Binding-site contacts:
Ligand atom O4 contacts residue PHE206 of chain 1.A at 3.6 Å.
Ligand atom C1 contacts residue ASP230 of chain 1.A at 3.8 Å.
Ligand atom O5 contacts residue ASN271 of chain 1.A at 2.4 Å (h-bond).
Ligand atom O6 contacts residue ASP295 of chain 1.A at 3.2 Å (salt-bridge).
Ligand atom C6 contacts residue SER443 of chain 1.A at 3.8 Å.
Ligand atom O6 contacts residue ASN444 of chain 1.A at 3.3 Å (h-bond).
Ligand atom C7 contacts residue SER232 of chain 1.A at 4.1 Å.
Ligand atom C3 contacts residue ASN271 of chain 1.A at 3.9 Å.
Ligand atom O3 contacts residue ASP230 of chain 1.A at 4.0 Å.
Ligand atom N2 contacts residue ASN444 of chain 1.A at 4.0 Å.
Ligand atom O7 contacts residue TYR446 of chain 1.A at 3.3 Å.
Ligand atom C8 contacts residue PHE445 of chain 1.A at 3.6 Å (hydrophobic).
Ligand atom C5 contacts residue ASN271 of chain 1.A at 3.6 Å.
Ligand atom C6 contacts residue HIS442 of chain 1.A at 3.5 Å.
Ligand atom C4 contacts residue ASN444 of chain 1.A at 4.1 Å.
Ligand atom C3 contacts residue ASN444 of chain 1.A at 3.8 Å.
Ligand atom C6 contacts residue LEU228 of chain 1.A at 3.8 Å (hydrophobic).
Ligand atom C1 contacts residue ASN271 of chain 1.A at 1.4 Å.
Ligand atom C7 contacts residue TYR446 of chain 1.A at 3.6 Å (hydrophobic).
Ligand atom O7 contacts residue PHE445 of chain 1.A at 3.0 Å (h-bond).
Ligand atom N2 contacts residue SER232 of chain 1.A at 3.8 Å.
Ligand atom C2 contacts residue ASN444 of chain 1.A at 3.3 Å.
Ligand atom O6 contacts residue HIS442 of chain 1.A at 2.7 Å (h-bond).
Ligand atom C8 contacts residue SER208 of chain 1.A at 3.2 Å.
Ligand atom O6 contacts residue SER443 of chain 1.A at 2.8 Å.
Ligand atom C8 contacts residue TYR269 of chain 1.A at 3.6 Å (hydrophobic).
Ligand atom C7 contacts residue ASP230 of chain 1.A at 4.0 Å.
Ligand atom C2 contacts residue ASP230 of chain 1.A at 3.5 Å.
Ligand atom C3 contacts residue ASP230 of chain 1.A at 3.3 Å.
Ligand atom O3 contacts residue SER443 of chain 1.A at 4.1 Å.
Ligand atom O5 contacts residue ASP295 of chain 1.A at 3.5 Å (salt-bridge).
Ligand atom C2 contacts residue ASN271 of chain 1.A at 2.6 Å.
Ligand atom N2 contacts residue ASP230 of chain 1.A at 3.0 Å (salt-bridge).
Ligand atom C7 contacts residue ASN271 of chain 1.A at 4.0 Å.
Ligand atom C7 contacts residue ASN444 of chain 1.A at 3.9 Å.
Ligand atom O7 contacts residue ASN444 of chain 1.A at 3.1 Å (h-bond).
Ligand atom O3 contacts residue ASN444 of chain 1.A at 3.5 Å (h-bond).
Ligand atom N2 contacts residue ASN271 of chain 1.A at 3.1 Å (h-bond).
Ligand atom O7 contacts residue LYS204 of chain 1.A at 3.1 Å (salt-bridge).
Ligand atom C8 contacts residue TYR446 of chain 1.A at 4.0 Å (hydrophobic).

Sequence of chain 1.A:
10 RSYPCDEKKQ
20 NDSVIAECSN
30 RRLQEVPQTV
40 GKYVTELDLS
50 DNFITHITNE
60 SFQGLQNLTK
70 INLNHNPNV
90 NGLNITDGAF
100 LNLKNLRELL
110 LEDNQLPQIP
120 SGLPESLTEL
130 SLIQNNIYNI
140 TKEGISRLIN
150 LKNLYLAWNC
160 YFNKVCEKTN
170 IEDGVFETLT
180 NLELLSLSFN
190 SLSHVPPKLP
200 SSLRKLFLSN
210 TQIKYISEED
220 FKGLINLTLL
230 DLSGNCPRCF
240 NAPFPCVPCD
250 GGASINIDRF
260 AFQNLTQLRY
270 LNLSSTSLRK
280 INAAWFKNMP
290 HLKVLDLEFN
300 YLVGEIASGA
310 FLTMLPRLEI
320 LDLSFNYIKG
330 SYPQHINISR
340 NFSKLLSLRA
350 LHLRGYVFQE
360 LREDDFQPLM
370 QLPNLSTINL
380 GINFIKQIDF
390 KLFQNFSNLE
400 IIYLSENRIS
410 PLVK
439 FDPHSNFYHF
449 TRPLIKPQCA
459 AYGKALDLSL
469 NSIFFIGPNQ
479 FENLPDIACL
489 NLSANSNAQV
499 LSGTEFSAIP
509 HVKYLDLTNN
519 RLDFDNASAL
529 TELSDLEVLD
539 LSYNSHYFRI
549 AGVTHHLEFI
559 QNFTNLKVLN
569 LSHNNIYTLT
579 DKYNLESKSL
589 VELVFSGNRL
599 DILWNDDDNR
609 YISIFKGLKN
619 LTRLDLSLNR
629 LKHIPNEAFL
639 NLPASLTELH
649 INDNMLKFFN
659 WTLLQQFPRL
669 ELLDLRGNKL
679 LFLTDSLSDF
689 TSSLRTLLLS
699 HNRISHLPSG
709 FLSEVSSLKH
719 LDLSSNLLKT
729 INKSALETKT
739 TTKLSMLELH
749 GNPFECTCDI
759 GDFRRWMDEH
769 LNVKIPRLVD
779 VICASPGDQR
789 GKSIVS

This small molecule binds to this protein.
Small molecule (SMILES): CC(=O)N[C@H]1[C@H](O[C@H]2[C@H](O)[C@@H](NC(C)=O)CO[C@@H]2CO)O[C@H](CO)[C@@H](O[C@@H]2O[C@H](CO[C@H]3O[C@H](CO)[C@@H](O)[C@H](O[C@H]4O[C@H](CO)[C@@H](O)[C@H](O)[C@@H]4O)[C@@H]3O)[C@@H](O)[C@H](O[C@H]3O[C@H](CO)[C@@H](O)[C@H](O)[C@@H]3O)[C@@H]2O)[C@@H]1O